Binding-site contacts:
Ligand atom O7 contacts residue ASN698 of chain 1.A at 3.3 Å (h-bond).
Ligand atom N2 contacts residue ASN698 of chain 1.A at 3.1 Å (h-bond).
Ligand atom C3 contacts residue ASN698 of chain 1.A at 3.9 Å.
Ligand atom C7 contacts residue ARG701 of chain 1.A at 4.0 Å.
Ligand atom O5 contacts residue ARG695 of chain 1.A at 3.2 Å (salt-bridge).
Ligand atom C5 contacts residue ARG695 of chain 1.A at 4.2 Å.
Ligand atom C5 contacts residue ASN698 of chain 1.A at 3.6 Å.
Ligand atom O7 contacts residue ARG701 of chain 1.A at 3.4 Å (salt-bridge).
Ligand atom C4 contacts residue ASN698 of chain 1.A at 4.2 Å.
Ligand atom C8 contacts residue ARG701 of chain 1.A at 4.5 Å.
Ligand atom C8 contacts residue ARG674 of chain 1.A at 3.6 Å.
Ligand atom O5 contacts residue ASN698 of chain 1.A at 2.2 Å (h-bond).
Ligand atom C7 contacts residue ASN698 of chain 1.A at 3.4 Å.
Ligand atom C2 contacts residue ASN698 of chain 1.A at 2.5 Å.
Ligand atom C1 contacts residue ARG695 of chain 1.A at 4.0 Å.
Ligand atom C6 contacts residue ARG695 of chain 1.A at 4.0 Å.
Ligand atom C1 contacts residue ASN698 of chain 1.A at 1.4 Å.
Ligand atom C1 contacts residue ARG674 of chain 1.A at 4.3 Å.
Ligand atom C8 contacts residue ASN698 of chain 1.A at 3.8 Å.
Ligand atom O6 contacts residue ARG695 of chain 1.A at 3.6 Å.
Ligand atom N2 contacts residue ARG674 of chain 1.A at 4.3 Å.
Ligand atom C7 contacts residue ARG674 of chain 1.A at 4.2 Å.

A protein and the small-molecule ligand that binds it are described below.
Small molecule (SMILES): CC(=O)N[C@@H]1[C@@H](O)[C@H](O)[C@@H](CO)O[C@H]1O

Sequence of chain 1.A:
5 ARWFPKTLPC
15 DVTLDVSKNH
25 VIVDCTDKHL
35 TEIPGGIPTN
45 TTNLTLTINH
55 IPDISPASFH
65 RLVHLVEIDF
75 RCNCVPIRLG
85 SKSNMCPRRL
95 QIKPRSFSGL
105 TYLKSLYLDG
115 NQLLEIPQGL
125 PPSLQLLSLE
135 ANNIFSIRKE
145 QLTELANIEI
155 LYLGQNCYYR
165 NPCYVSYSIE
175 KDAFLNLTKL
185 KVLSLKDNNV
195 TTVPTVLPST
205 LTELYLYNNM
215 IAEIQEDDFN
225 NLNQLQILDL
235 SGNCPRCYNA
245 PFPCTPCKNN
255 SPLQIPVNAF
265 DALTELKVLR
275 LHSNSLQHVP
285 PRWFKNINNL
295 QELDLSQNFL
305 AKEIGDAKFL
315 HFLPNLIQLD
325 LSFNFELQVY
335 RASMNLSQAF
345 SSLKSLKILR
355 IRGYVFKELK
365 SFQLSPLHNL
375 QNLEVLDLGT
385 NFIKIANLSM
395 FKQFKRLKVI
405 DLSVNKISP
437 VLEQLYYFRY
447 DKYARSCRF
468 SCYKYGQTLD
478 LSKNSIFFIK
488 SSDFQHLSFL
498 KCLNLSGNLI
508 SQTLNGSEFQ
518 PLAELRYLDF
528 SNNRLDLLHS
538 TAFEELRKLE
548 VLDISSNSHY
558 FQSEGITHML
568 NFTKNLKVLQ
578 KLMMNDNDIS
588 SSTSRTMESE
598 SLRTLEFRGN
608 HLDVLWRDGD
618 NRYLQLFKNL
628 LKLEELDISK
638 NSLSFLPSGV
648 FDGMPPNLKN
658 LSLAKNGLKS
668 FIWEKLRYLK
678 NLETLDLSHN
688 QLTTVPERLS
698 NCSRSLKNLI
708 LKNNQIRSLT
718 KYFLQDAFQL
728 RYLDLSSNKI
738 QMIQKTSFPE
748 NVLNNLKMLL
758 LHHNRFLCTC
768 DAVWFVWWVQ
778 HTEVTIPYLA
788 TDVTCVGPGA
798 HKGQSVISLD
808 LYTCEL